A protein and the small-molecule ligand that binds it are described below.
Small molecule (SMILES): CC(=O)N[C@H]1[C@H](O[C@H]2[C@H](O)[C@@H](NC(C)=O)CO[C@@H]2CO)O[C@H](CO)[C@@H](O[C@@H]2O[C@H](CO)[C@@H](O)[C@H](O[C@H]3O[C@H](CO)[C@@H](O)[C@H](O)[C@@H]3O)[C@@H]2O)[C@@H]1O

Binding-site contacts:
Ligand atom C4 contacts residue ILE429 of chain 1.A at 4.1 Å (hydrophobic).
Ligand atom O5 contacts residue ASN247 of chain 1.A at 2.3 Å (h-bond).
Ligand atom C5 contacts residue ILE429 of chain 1.A at 4.0 Å (hydrophobic).
Ligand atom O6 contacts residue ILE429 of chain 1.A at 4.3 Å.
Ligand atom C7 contacts residue ASN247 of chain 1.A at 4.0 Å.
Ligand atom C4 contacts residue ASN247 of chain 1.A at 4.2 Å.
Ligand atom C1 contacts residue ASN247 of chain 1.A at 1.6 Å.
Ligand atom N2 contacts residue ILE429 of chain 1.A at 4.4 Å.
Ligand atom C8 contacts residue LEU246 of chain 1.A at 3.8 Å (hydrophobic).
Ligand atom O5 contacts residue NAG1 of chain 1.P at 3.7 Å.
Ligand atom C2 contacts residue ILE429 of chain 1.A at 4.5 Å (hydrophobic).
Ligand atom C3 contacts residue ILE429 of chain 1.A at 4.0 Å (hydrophobic).
Ligand atom O4 contacts residue ILE429 of chain 1.A at 3.4 Å (h-bond).
Ligand atom C3 contacts residue ASN247 of chain 1.A at 3.8 Å.
Ligand atom C1 contacts residue ILE429 of chain 1.A at 4.5 Å (hydrophobic).
Ligand atom C1 contacts residue SER430 of chain 1.A at 4.2 Å.
Ligand atom O6 contacts residue NAG1 of chain 1.P at 3.8 Å.
Ligand atom N2 contacts residue ASN247 of chain 1.A at 3.0 Å (h-bond).
Ligand atom C5 contacts residue NAG1 of chain 1.P at 3.8 Å.
Ligand atom C2 contacts residue SER430 of chain 1.A at 4.4 Å.
Ligand atom C7 contacts residue SER430 of chain 1.A at 4.3 Å.
Ligand atom C5 contacts residue ASN247 of chain 1.A at 3.6 Å.
Ligand atom C2 contacts residue ASN247 of chain 1.A at 2.5 Å.
Ligand atom N2 contacts residue SER430 of chain 1.A at 3.6 Å.
Ligand atom C3 contacts residue SER430 of chain 1.A at 4.3 Å.
Ligand atom C6 contacts residue NAG1 of chain 1.P at 3.3 Å.
Ligand atom O6 contacts residue ASP196 of chain 1.A at 4.0 Å.

Sequence of chain 1.A:
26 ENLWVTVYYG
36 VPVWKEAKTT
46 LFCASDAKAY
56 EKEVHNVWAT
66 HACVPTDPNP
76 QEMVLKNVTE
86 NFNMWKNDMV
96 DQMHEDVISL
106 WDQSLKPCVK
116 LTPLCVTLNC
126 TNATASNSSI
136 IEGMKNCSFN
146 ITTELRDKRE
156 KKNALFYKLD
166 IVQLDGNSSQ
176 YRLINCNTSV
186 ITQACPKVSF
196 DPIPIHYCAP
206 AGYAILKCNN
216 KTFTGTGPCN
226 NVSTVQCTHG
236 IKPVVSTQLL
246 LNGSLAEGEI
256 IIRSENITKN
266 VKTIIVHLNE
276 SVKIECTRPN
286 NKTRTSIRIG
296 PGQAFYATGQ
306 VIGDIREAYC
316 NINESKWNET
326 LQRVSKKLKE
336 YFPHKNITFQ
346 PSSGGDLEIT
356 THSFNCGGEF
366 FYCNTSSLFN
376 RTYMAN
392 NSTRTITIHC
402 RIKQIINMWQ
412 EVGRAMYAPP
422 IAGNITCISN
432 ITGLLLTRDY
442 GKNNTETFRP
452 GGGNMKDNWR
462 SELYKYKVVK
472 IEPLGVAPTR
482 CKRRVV